Sequence of chain 1.B:
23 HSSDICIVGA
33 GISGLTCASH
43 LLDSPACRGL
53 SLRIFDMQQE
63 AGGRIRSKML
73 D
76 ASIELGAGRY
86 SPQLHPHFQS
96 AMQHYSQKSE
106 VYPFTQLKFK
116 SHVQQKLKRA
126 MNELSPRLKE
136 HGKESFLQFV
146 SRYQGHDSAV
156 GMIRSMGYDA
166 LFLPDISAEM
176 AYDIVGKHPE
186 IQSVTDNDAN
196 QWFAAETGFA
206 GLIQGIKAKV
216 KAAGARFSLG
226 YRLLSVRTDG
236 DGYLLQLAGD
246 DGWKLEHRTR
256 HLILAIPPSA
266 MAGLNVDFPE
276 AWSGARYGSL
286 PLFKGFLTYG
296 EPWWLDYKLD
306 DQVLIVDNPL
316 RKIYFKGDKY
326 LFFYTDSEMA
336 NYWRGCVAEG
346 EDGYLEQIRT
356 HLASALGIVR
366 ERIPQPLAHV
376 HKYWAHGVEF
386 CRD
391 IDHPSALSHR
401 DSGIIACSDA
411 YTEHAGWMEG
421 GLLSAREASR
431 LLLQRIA

Binding-site contacts:
Ligand atom CD1 contacts residue VAL383 of chain 1.B at 3.8 Å (hydrophobic).
Ligand atom CE3 contacts residue LEU287 of chain 1.B at 3.8 Å (hydrophobic).
Ligand atom CE3 contacts residue TYR329 of chain 1.B at 3.4 Å (hydrophobic).
Ligand atom CZ3 contacts residue TYR163 of chain 1.B at 3.4 Å (hydrophobic).
Ligand atom O contacts residue ARG84 of chain 1.B at 2.8 Å (salt-bridge).
Ligand atom CE3 contacts residue VAL383 of chain 1.B at 3.8 Å (hydrophobic).
Ligand atom CG contacts residue GLY416 of chain 1.B at 3.9 Å.
Ligand atom O contacts residue TRP417 of chain 1.B at 3.4 Å.
Ligand atom C contacts residue HIS183 of chain 1.B at 3.5 Å.
Ligand atom CE2 contacts residue VAL383 of chain 1.B at 3.8 Å (hydrophobic).
Ligand atom CB contacts residue GLY416 of chain 1.B at 3.4 Å.
Ligand atom OXT contacts residue ARG84 of chain 1.B at 3.5 Å (salt-bridge).
Ligand atom CD1 contacts residue HIS183 of chain 1.B at 3.6 Å.
Ligand atom CA contacts residue FAD1 of chain 1.F at 3.4 Å.
Ligand atom OXT contacts residue TYR329 of chain 1.B at 2.3 Å (h-bond).
Ligand atom OXT contacts residue FAD1 of chain 1.F at 3.6 Å.
Ligand atom CB contacts residue VAL383 of chain 1.B at 3.8 Å (hydrophobic).
Ligand atom CD1 contacts residue GLY416 of chain 1.B at 3.6 Å.
Ligand atom CD2 contacts residue VAL383 of chain 1.B at 3.4 Å (hydrophobic).
Ligand atom NE1 contacts residue VAL383 of chain 1.B at 3.8 Å.
Ligand atom CH2 contacts residue TYR163 of chain 1.B at 3.7 Å (hydrophobic).
Ligand atom N contacts residue TRP417 of chain 1.B at 3.1 Å.
Ligand atom CE2 contacts residue HIS183 of chain 1.B at 3.8 Å.
Ligand atom C contacts residue FAD1 of chain 1.F at 3.4 Å.
Ligand atom CZ3 contacts residue LEU287 of chain 1.B at 3.9 Å (hydrophobic).
Ligand atom O contacts residue HIS183 of chain 1.B at 3.5 Å.
Ligand atom O contacts residue FAD1 of chain 1.F at 3.5 Å (h-bond).
Ligand atom C contacts residue ARG84 of chain 1.B at 3.5 Å.
Ligand atom CD2 contacts residue HIS183 of chain 1.B at 3.5 Å.
Ligand atom CH2 contacts residue ALA165 of chain 1.B at 3.6 Å (hydrophobic).
Ligand atom N contacts residue HIS183 of chain 1.B at 3.2 Å (h-bond).
Ligand atom N contacts residue GLY416 of chain 1.B at 2.7 Å (h-bond).
Ligand atom CG contacts residue HIS183 of chain 1.B at 3.4 Å.
Ligand atom CG contacts residue VAL383 of chain 1.B at 3.4 Å (hydrophobic).
Ligand atom CZ3 contacts residue ASP331 of chain 1.B at 3.7 Å.
Ligand atom CA contacts residue GLY416 of chain 1.B at 3.2 Å.
Ligand atom CB contacts residue TYR329 of chain 1.B at 3.6 Å (hydrophobic).
Ligand atom C contacts residue TYR329 of chain 1.B at 3.4 Å (hydrophobic).
Ligand atom NE1 contacts residue HIS183 of chain 1.B at 3.6 Å.
Ligand atom CA contacts residue HIS183 of chain 1.B at 3.7 Å.

The small molecule below binds the protein below.
Small molecule (SMILES): N[C@@H](Cc1c[nH]c2ccccc12)C(=O)O